A small-molecule ligand and the protein it binds are described below.
Small molecule (SMILES): N[C@@H](CCCC[NH3+])C(=O)O

Binding-site contacts:
Ligand atom CG contacts residue VAL1 of chain 1.B at 4.2 Å (hydrophobic).
Ligand atom CA contacts residue LEU202 of chain 1.A at 4.5 Å (hydrophobic).
Ligand atom OXT contacts residue HIS231 of chain 1.A at 3.4 Å (h-bond).
Ligand atom NZ contacts residue ASN112 of chain 1.A at 3.8 Å.
Ligand atom N contacts residue ZN1 of chain 1.I at 4.0 Å.
Ligand atom NZ contacts residue PHE130 of chain 1.A at 4.3 Å.
Ligand atom NZ contacts residue ASN111 of chain 1.A at 3.2 Å (h-bond).
Ligand atom O contacts residue VAL1 of chain 1.B at 3.9 Å.
Ligand atom CA contacts residue ASN112 of chain 1.A at 4.3 Å.
Ligand atom CA contacts residue VAL1 of chain 1.B at 2.5 Å (hydrophobic).
Ligand atom CA contacts residue ARG203 of chain 1.A at 4.0 Å.
Ligand atom CE contacts residue PHE130 of chain 1.A at 3.5 Å (hydrophobic).
Ligand atom CA contacts residue HIS231 of chain 1.A at 3.5 Å.
Ligand atom N contacts residue LEU202 of chain 1.A at 4.5 Å.
Ligand atom CB contacts residue VAL1 of chain 1.B at 3.3 Å (hydrophobic).
Ligand atom N contacts residue HIS231 of chain 1.A at 3.8 Å.
Ligand atom N contacts residue ASN112 of chain 1.A at 3.2 Å (h-bond).
Ligand atom CE contacts residue ASN111 of chain 1.A at 2.5 Å.
Ligand atom CD contacts residue LEU202 of chain 1.A at 3.9 Å (hydrophobic).
Ligand atom CG contacts residue LEU202 of chain 1.A at 4.1 Å (hydrophobic).
Ligand atom CD contacts residue PHE130 of chain 1.A at 4.0 Å (hydrophobic).
Ligand atom O contacts residue HIS231 of chain 1.A at 3.9 Å.
Ligand atom CD contacts residue ASN111 of chain 1.A at 3.8 Å.
Ligand atom C contacts residue VAL1 of chain 1.B at 3.7 Å (hydrophobic).
Ligand atom C contacts residue ASN112 of chain 1.A at 3.8 Å.
Ligand atom O contacts residue ASN112 of chain 1.A at 2.9 Å (h-bond).
Ligand atom CD contacts residue ASN112 of chain 1.A at 3.5 Å.
Ligand atom C contacts residue HIS231 of chain 1.A at 3.5 Å.
Ligand atom CB contacts residue LEU202 of chain 1.A at 3.5 Å (hydrophobic).
Ligand atom CB contacts residue ARG203 of chain 1.A at 3.9 Å.
Ligand atom CG contacts residue ASN112 of chain 1.A at 4.0 Å.
Ligand atom CE contacts residue ASN112 of chain 1.A at 3.4 Å.
Ligand atom N contacts residue ARG203 of chain 1.A at 4.5 Å.
Ligand atom CD contacts residue VAL1 of chain 1.B at 3.6 Å (hydrophobic).
Ligand atom OXT contacts residue ASP226 of chain 1.A at 4.3 Å.
Ligand atom N contacts residue VAL1 of chain 1.B at 1.4 Å.

Sequence of chain 1.A:
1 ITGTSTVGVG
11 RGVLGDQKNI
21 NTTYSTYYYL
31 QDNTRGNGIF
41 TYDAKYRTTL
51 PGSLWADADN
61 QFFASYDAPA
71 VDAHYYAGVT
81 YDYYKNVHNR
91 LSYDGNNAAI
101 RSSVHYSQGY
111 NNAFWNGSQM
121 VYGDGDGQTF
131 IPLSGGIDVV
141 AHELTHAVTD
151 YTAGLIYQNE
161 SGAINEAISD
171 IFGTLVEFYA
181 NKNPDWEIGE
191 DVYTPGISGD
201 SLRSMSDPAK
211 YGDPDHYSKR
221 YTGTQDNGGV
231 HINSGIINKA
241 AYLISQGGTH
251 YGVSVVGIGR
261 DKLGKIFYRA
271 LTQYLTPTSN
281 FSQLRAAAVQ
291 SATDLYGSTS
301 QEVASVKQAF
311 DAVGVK